This small molecule binds to this protein.
Small molecule (SMILES): CC(=O)N[C@@H]1[C@@H](O)[C@H](O)[C@@H](CO)O[C@H]1O

Sequence of chain 1.B:
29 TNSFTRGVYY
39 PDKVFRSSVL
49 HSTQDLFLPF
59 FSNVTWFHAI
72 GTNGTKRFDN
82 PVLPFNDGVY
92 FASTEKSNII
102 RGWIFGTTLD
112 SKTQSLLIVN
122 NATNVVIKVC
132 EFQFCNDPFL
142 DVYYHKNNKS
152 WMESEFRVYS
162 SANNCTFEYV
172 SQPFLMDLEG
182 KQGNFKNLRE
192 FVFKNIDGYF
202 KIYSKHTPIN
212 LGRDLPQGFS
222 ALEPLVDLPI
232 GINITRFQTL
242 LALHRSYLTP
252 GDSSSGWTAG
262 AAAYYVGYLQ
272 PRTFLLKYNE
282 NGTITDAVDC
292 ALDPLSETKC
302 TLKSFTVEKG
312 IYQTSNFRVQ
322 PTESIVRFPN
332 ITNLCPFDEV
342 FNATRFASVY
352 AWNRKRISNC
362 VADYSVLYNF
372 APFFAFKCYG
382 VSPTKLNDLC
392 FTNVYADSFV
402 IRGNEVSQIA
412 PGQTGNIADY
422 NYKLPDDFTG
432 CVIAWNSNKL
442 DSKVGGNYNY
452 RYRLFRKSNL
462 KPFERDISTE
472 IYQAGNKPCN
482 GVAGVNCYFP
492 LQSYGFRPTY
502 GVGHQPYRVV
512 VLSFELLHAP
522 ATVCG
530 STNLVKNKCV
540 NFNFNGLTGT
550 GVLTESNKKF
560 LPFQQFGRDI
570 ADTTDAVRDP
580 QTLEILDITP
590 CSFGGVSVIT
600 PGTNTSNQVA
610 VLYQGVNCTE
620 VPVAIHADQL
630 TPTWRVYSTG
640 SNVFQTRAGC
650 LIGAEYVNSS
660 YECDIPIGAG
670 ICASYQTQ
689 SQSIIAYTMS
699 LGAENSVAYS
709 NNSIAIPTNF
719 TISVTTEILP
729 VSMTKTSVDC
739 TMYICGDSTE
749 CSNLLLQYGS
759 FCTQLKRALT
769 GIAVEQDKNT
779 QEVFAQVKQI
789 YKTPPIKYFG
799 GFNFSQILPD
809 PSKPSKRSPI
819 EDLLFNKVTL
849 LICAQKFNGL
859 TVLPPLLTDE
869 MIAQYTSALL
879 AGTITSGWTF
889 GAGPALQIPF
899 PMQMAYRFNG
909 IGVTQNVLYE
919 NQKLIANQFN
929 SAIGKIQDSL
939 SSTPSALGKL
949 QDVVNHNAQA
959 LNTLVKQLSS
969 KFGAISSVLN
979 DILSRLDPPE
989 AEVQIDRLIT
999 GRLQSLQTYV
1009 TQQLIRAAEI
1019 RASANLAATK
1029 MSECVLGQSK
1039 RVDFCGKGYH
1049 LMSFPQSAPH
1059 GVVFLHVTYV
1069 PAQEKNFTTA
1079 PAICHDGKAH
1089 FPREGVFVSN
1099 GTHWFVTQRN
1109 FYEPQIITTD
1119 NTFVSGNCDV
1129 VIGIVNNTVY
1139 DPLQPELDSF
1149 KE

Binding-site contacts:
Ligand atom C7 contacts residue ASN603 of chain 1.B at 3.2 Å.
Ligand atom O5 contacts residue ASN603 of chain 1.B at 2.3 Å (h-bond).
Ligand atom C5 contacts residue ASN603 of chain 1.B at 3.6 Å.
Ligand atom O7 contacts residue THR604 of chain 1.B at 3.3 Å (h-bond).
Ligand atom C8 contacts residue THR604 of chain 1.B at 3.9 Å.
Ligand atom C8 contacts residue ASN603 of chain 1.B at 3.9 Å.
Ligand atom C3 contacts residue ASN603 of chain 1.B at 3.8 Å.
Ligand atom C7 contacts residue THR604 of chain 1.B at 4.2 Å.
Ligand atom C1 contacts residue ASN603 of chain 1.B at 1.4 Å.
Ligand atom C4 contacts residue ASN603 of chain 1.B at 4.2 Å.
Ligand atom O7 contacts residue ASN603 of chain 1.B at 3.1 Å (h-bond).
Ligand atom N2 contacts residue ASN603 of chain 1.B at 2.9 Å (h-bond).
Ligand atom C2 contacts residue ASN603 of chain 1.B at 2.4 Å.